Sequence of chain 1.A:
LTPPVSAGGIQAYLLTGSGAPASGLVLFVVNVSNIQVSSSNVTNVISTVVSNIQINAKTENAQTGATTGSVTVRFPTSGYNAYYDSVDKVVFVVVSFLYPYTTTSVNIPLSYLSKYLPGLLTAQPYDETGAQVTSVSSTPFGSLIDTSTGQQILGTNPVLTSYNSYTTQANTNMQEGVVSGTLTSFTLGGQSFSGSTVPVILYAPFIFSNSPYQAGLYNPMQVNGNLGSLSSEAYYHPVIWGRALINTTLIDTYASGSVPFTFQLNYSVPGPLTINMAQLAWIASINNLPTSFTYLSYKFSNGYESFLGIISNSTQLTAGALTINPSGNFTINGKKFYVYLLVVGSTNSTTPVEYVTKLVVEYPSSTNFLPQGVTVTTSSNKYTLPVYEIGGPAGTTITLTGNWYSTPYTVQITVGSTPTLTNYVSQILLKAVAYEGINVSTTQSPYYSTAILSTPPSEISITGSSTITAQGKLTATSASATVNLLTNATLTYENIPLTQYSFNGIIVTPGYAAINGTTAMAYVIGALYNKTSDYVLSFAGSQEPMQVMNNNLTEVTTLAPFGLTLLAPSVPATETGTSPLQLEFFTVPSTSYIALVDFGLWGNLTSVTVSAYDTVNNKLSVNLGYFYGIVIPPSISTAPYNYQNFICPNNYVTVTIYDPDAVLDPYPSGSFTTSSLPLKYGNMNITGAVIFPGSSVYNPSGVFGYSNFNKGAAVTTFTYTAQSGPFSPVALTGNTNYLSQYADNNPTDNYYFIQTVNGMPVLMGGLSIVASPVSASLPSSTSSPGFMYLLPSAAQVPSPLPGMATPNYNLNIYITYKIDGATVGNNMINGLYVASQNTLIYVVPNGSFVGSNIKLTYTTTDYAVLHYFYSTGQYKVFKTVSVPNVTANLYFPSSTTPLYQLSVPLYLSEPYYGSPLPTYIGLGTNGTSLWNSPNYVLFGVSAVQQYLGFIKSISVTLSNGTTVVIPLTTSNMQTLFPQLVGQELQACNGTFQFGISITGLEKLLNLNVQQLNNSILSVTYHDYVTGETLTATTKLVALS

Binding-site contacts:
Ligand atom O7 contacts residue THR991 of chain 1.A at 3.6 Å (h-bond).
Ligand atom C1 contacts residue ASN989 of chain 1.A at 1.4 Å.
Ligand atom C1 contacts residue THR991 of chain 1.A at 3.7 Å.
Ligand atom N2 contacts residue LEU987 of chain 1.A at 4.3 Å.
Ligand atom C8 contacts residue VAL993 of chain 1.A at 3.8 Å (hydrophobic).
Ligand atom C2 contacts residue THR991 of chain 1.A at 3.7 Å.
Ligand atom C8 contacts residue THR991 of chain 1.A at 3.9 Å.
Ligand atom C3 contacts residue ASN989 of chain 1.A at 3.6 Å.
Ligand atom C8 contacts residue LEU1034 of chain 1.A at 4.4 Å (hydrophobic).
Ligand atom O5 contacts residue ASN989 of chain 1.A at 2.4 Å (h-bond).
Ligand atom O4 contacts residue ASN1035 of chain 1.A at 4.3 Å.
Ligand atom C8 contacts residue LEU987 of chain 1.A at 3.7 Å (hydrophobic).
Ligand atom C6 contacts residue LEU1041 of chain 1.A at 3.5 Å (hydrophobic).
Ligand atom C5 contacts residue ASN989 of chain 1.A at 3.7 Å.
Ligand atom C4 contacts residue ASN989 of chain 1.A at 4.2 Å.
Ligand atom O2 contacts residue VAL993 of chain 1.A at 4.1 Å.
Ligand atom C7 contacts residue THR991 of chain 1.A at 3.2 Å.
Ligand atom C8 contacts residue LEU1036 of chain 1.A at 4.2 Å (hydrophobic).
Ligand atom O7 contacts residue VAL993 of chain 1.A at 3.5 Å.
Ligand atom O7 contacts residue LEU987 of chain 1.A at 3.2 Å.
Ligand atom C7 contacts residue LEU987 of chain 1.A at 3.4 Å (hydrophobic).
Ligand atom N2 contacts residue ASN989 of chain 1.A at 3.4 Å (h-bond).
Ligand atom C7 contacts residue VAL993 of chain 1.A at 4.1 Å (hydrophobic).
Ligand atom O6 contacts residue LEU1041 of chain 1.A at 3.7 Å.
Ligand atom C7 contacts residue ASN989 of chain 1.A at 4.4 Å.
Ligand atom N2 contacts residue THR991 of chain 1.A at 2.7 Å (h-bond).
Ligand atom C2 contacts residue ASN989 of chain 1.A at 2.5 Å.
Ligand atom O3 contacts residue ASN989 of chain 1.A at 3.9 Å.

This protein binds this small molecule.
Small molecule (SMILES): CC(=O)N[C@H]1[C@H](O[C@H]2[C@H](O)[C@@H](NC(C)=O)CO[C@@H]2CO)O[C@H](CO[C@H]2O[C@H](CO)[C@@H](O)[C@H](O)[C@@H]2O)[C@@H](O[C@H]2O[C@H](CO)[C@@H](O)[C@H](O)[C@@H]2O)[C@@H]1O[C@@H]1O[C@H](CS(=O)(=O)O)[C@@H](O)[C@H](O)[C@H]1O